Sequence of chain 1.A:
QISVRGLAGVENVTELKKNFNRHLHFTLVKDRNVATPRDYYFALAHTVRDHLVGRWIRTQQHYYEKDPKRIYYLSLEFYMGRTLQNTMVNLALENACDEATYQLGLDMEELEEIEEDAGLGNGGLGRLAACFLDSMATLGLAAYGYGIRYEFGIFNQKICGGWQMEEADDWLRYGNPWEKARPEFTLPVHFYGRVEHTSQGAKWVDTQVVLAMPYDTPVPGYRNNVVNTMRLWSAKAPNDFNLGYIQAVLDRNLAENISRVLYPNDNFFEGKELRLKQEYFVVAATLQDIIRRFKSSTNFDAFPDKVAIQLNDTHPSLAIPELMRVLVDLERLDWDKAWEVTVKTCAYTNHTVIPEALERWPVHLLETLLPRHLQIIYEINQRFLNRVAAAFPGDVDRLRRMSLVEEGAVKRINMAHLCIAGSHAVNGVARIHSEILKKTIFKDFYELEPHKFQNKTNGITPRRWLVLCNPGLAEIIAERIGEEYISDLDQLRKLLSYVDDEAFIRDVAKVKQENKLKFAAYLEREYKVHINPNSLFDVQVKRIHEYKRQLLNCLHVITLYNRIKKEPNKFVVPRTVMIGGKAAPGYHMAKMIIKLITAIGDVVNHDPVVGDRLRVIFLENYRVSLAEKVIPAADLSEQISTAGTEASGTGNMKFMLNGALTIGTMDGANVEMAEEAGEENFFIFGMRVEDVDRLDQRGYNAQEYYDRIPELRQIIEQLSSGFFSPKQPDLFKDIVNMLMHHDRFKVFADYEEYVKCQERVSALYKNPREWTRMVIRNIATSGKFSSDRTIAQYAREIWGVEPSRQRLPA

Binding-site contacts:
Ligand atom O6 contacts residue ASN484 of chain 1.A at 2.8 Å (h-bond).
Ligand atom O1 contacts residue GLY135 of chain 1.A at 3.8 Å.
Ligand atom O3 contacts residue GLU672 of chain 1.A at 2.7 Å (salt-bridge).
Ligand atom O3 contacts residue ALA673 of chain 1.A at 3.4 Å (h-bond).
Ligand atom O7 contacts residue LEU136 of chain 1.A at 3.6 Å.
Ligand atom C5 contacts residue GLY135 of chain 1.A at 3.8 Å.
Ligand atom O2 contacts residue TYR573 of chain 1.A at 3.1 Å (h-bond).
Ligand atom C6 contacts residue ASN484 of chain 1.A at 3.3 Å.
Ligand atom O7 contacts residue ASN284 of chain 1.A at 3.4 Å (h-bond).
Ligand atom C6 contacts residue LEU139 of chain 1.A at 4.0 Å (hydrophobic).
Ligand atom N1 contacts residue ASN284 of chain 1.A at 3.8 Å.
Ligand atom C2 contacts residue HIS377 of chain 1.A at 3.5 Å.
Ligand atom C4 contacts residue GLY675 of chain 1.A at 3.7 Å.
Ligand atom O4 contacts residue ASN484 of chain 1.A at 3.5 Å (h-bond).
Ligand atom O6 contacts residue HIS377 of chain 1.A at 2.8 Å (h-bond).
Ligand atom C7 contacts residue ASN284 of chain 1.A at 3.4 Å.
Ligand atom N1 contacts residue THR378 of chain 1.A at 4.0 Å.
Ligand atom C2 contacts residue ASN284 of chain 1.A at 4.0 Å.
Ligand atom O5 contacts residue HIS377 of chain 1.A at 3.9 Å.
Ligand atom O4 contacts residue GLY675 of chain 1.A at 2.7 Å (h-bond).
Ligand atom C4 contacts residue ASN484 of chain 1.A at 4.1 Å.
Ligand atom C3 contacts residue GLU672 of chain 1.A at 3.4 Å.
Ligand atom O1 contacts residue LEU136 of chain 1.A at 3.5 Å (h-bond).
Ligand atom O3 contacts residue SER674 of chain 1.A at 3.1 Å (h-bond).
Ligand atom O2 contacts residue GLU672 of chain 1.A at 3.2 Å (salt-bridge).
Ligand atom N1 contacts residue HIS377 of chain 1.A at 2.9 Å (h-bond).
Ligand atom O6 contacts residue LEU139 of chain 1.A at 3.9 Å.
Ligand atom O6 contacts residue VAL455 of chain 1.A at 3.8 Å.
Ligand atom O2 contacts residue ASN284 of chain 1.A at 2.9 Å (h-bond).
Ligand atom O4 contacts residue SER674 of chain 1.A at 3.6 Å.
Ligand atom O3 contacts residue GLY675 of chain 1.A at 3.2 Å (h-bond).
Ligand atom C5 contacts residue LEU136 of chain 1.A at 3.9 Å (hydrophobic).
Ligand atom C2 contacts residue GLU672 of chain 1.A at 3.8 Å.
Ligand atom C1 contacts residue HIS377 of chain 1.A at 4.1 Å.
Ligand atom C3 contacts residue GLY675 of chain 1.A at 3.9 Å.
Ligand atom C6 contacts residue HIS377 of chain 1.A at 3.7 Å.
Ligand atom C1 contacts residue ASN284 of chain 1.A at 4.1 Å.
Ligand atom C6 contacts residue GLY135 of chain 1.A at 3.8 Å.
Ligand atom O5 contacts residue LEU136 of chain 1.A at 3.7 Å.
Ligand atom C7 contacts residue HIS377 of chain 1.A at 3.9 Å.

This protein binds this small molecule.
Small molecule (SMILES): NC(=O)[C@]1(O)O[C@H](CO)[C@@H](O)[C@H](O)[C@H]1O